Sequence of chain 1.A:
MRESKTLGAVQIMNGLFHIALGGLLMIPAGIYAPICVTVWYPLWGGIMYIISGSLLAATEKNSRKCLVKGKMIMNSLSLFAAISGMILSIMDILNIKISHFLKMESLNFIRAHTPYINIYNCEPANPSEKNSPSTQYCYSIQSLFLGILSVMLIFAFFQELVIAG

The small molecule below binds the protein below.
Small molecule (SMILES): CC(C)CCC[C@@H](C)[C@H]1CC[C@H]2[C@@H]3CC=C4C[C@@H](OC(=O)CCC(=O)O)CC[C@]4(C)[C@H]3CC[C@]12C

Binding-site contacts:
Ligand atom CAO contacts residue MET82 of chain 1.A at 4.1 Å (hydrophobic).
Ligand atom CAB contacts residue MET56 of chain 1.A at 3.9 Å (hydrophobic).
Ligand atom CBA contacts residue ILE59 of chain 1.A at 4.3 Å (hydrophobic).
Ligand atom CAU contacts residue GLY78 of chain 1.A at 4.0 Å.
Ligand atom CAN contacts residue ILE59 of chain 1.A at 4.1 Å (hydrophobic).
Ligand atom CAA contacts residue LEU85 of chain 1.A at 3.5 Å (hydrophobic).
Ligand atom CAN contacts residue MET82 of chain 1.A at 4.1 Å (hydrophobic).
Ligand atom CAB contacts residue ILE59 of chain 1.A at 3.6 Å (hydrophobic).
Ligand atom CAP contacts residue MET82 of chain 1.A at 4.2 Å (hydrophobic).